Sequence of chain 1.A:
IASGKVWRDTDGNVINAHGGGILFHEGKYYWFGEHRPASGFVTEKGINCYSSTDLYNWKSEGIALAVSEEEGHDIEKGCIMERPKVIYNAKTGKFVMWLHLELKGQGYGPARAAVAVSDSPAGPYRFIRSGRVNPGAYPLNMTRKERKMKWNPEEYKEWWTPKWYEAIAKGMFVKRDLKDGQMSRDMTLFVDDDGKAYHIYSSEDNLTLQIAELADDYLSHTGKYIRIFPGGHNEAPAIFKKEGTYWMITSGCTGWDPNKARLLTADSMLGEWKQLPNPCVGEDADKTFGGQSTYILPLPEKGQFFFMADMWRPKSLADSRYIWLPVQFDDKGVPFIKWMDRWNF

A protein and the small-molecule ligand that binds it are described below.
Small molecule (SMILES): OC[C@H]1O[C@@H](O)[C@H](O)[C@@H](O)[C@H]1O

Binding-site contacts:
Ligand atom C5 contacts residue TRP284 of chain 1.A at 3.8 Å (hydrophobic).
Ligand atom O4 contacts residue GLU110 of chain 1.A at 2.7 Å (salt-bridge).
Ligand atom O2 contacts residue ARG111 of chain 1.A at 2.8 Å (salt-bridge).
Ligand atom C3 contacts residue TRP284 of chain 1.A at 4.3 Å (hydrophobic).
Ligand atom O3 contacts residue ASP214 of chain 1.A at 3.4 Å (salt-bridge).
Ligand atom C3 contacts residue GLN320 of chain 1.A at 4.5 Å.
Ligand atom O2 contacts residue ASP214 of chain 1.A at 2.7 Å (salt-bridge).
Ligand atom C3 contacts residue GLU110 of chain 1.A at 3.9 Å.
Ligand atom O3 contacts residue GLU110 of chain 1.A at 3.1 Å (salt-bridge).
Ligand atom O1 contacts residue GLY283 of chain 1.A at 3.1 Å (h-bond).
Ligand atom C2 contacts residue ARG111 of chain 1.A at 3.9 Å.
Ligand atom O1 contacts residue ASP214 of chain 1.A at 4.3 Å.
Ligand atom C4 contacts residue GLU110 of chain 1.A at 3.5 Å.
Ligand atom C3 contacts residue ARG111 of chain 1.A at 3.8 Å.
Ligand atom C3 contacts residue ASP214 of chain 1.A at 3.9 Å.
Ligand atom C2 contacts residue ASP214 of chain 1.A at 3.4 Å.
Ligand atom O4 contacts residue TYR136 of chain 1.A at 3.6 Å (h-bond).
Ligand atom O6 contacts residue TYR136 of chain 1.A at 3.3 Å (h-bond).
Ligand atom C6 contacts residue TRP284 of chain 1.A at 3.5 Å (hydrophobic).
Ligand atom O1 contacts residue GLN320 of chain 1.A at 3.6 Å.
Ligand atom O5 contacts residue GLY283 of chain 1.A at 3.5 Å (h-bond).
Ligand atom C4 contacts residue TRP284 of chain 1.A at 3.9 Å (hydrophobic).
Ligand atom C4 contacts residue TYR136 of chain 1.A at 4.2 Å (hydrophobic).
Ligand atom C1 contacts residue GLN320 of chain 1.A at 4.0 Å.
Ligand atom O4 contacts residue ASP214 of chain 1.A at 4.2 Å.
Ligand atom O3 contacts residue ARG111 of chain 1.A at 3.0 Å (salt-bridge).
Ligand atom C5 contacts residue GLY283 of chain 1.A at 4.3 Å.
Ligand atom C6 contacts residue TYR136 of chain 1.A at 3.9 Å (hydrophobic).
Ligand atom C1 contacts residue GLY283 of chain 1.A at 3.2 Å.
Ligand atom C2 contacts residue GLN320 of chain 1.A at 4.1 Å.
Ligand atom O2 contacts residue GLN320 of chain 1.A at 3.1 Å (h-bond).